Binding-site contacts:
Ligand atom C8 contacts residue PHE328 of chain 1.A at 3.9 Å (hydrophobic).
Ligand atom N5 contacts residue LEU174 of chain 1.A at 3.8 Å.
Ligand atom N1 contacts residue GLU122 of chain 1.A at 4.0 Å.
Ligand atom N4 contacts residue ASP185 of chain 1.A at 3.1 Å (salt-bridge).
Ligand atom C3 contacts residue LEU174 of chain 1.A at 3.6 Å (hydrophobic).
Ligand atom C5 contacts residue THR184 of chain 1.A at 3.9 Å.
Ligand atom N1 contacts residue LEU174 of chain 1.A at 3.8 Å.
Ligand atom N3 contacts residue LYS73 of chain 1.A at 3.2 Å (salt-bridge).
Ligand atom C3 contacts residue ALA71 of chain 1.A at 3.6 Å (hydrophobic).
Ligand atom C18 contacts residue LYS73 of chain 1.A at 3.8 Å.
Ligand atom N4 contacts residue LYS169 of chain 1.A at 4.0 Å.
Ligand atom C5 contacts residue ALA71 of chain 1.A at 3.8 Å (hydrophobic).
Ligand atom N1 contacts residue TYR123 of chain 1.A at 3.3 Å.
Ligand atom N5 contacts residue ALA71 of chain 1.A at 3.4 Å.
Ligand atom C4 contacts residue GLU122 of chain 1.A at 3.6 Å.
Ligand atom C23 contacts residue ASN172 of chain 1.A at 3.6 Å.
Ligand atom N1 contacts residue ALA71 of chain 1.A at 3.7 Å.
Ligand atom C1 contacts residue THR184 of chain 1.A at 3.9 Å.
Ligand atom C8 contacts residue ALA71 of chain 1.A at 3.8 Å (hydrophobic).
Ligand atom C4 contacts residue ALA71 of chain 1.A at 3.3 Å (hydrophobic).
Ligand atom C21 contacts residue THR184 of chain 1.A at 3.8 Å.
Ligand atom C4 contacts residue LEU174 of chain 1.A at 3.7 Å (hydrophobic).
Ligand atom C24 contacts residue ASN172 of chain 1.A at 3.9 Å.
Ligand atom C20 contacts residue THR184 of chain 1.A at 3.9 Å.
Ligand atom N3 contacts residue ASP185 of chain 1.A at 4.0 Å.
Ligand atom N5 contacts residue TYR123 of chain 1.A at 3.4 Å.
Ligand atom C8 contacts residue LEU174 of chain 1.A at 3.7 Å (hydrophobic).
Ligand atom C19 contacts residue LYS73 of chain 1.A at 3.9 Å.
Ligand atom C6 contacts residue THR184 of chain 1.A at 3.6 Å.
Ligand atom N5 contacts residue GLU122 of chain 1.A at 2.9 Å (salt-bridge).
Ligand atom N5 contacts residue VAL124 of chain 1.A at 3.1 Å (h-bond).
Ligand atom C15 contacts residue VAL58 of chain 1.A at 3.7 Å (hydrophobic).
Ligand atom C6 contacts residue MET121 of chain 1.A at 3.7 Å (hydrophobic).
Ligand atom N1 contacts residue VAL124 of chain 1.A at 2.9 Å (h-bond).
Ligand atom N4 contacts residue ASN172 of chain 1.A at 2.6 Å (h-bond).
Ligand atom O1 contacts residue ASP185 of chain 1.A at 3.5 Å (salt-bridge).
Ligand atom C18 contacts residue ASP185 of chain 1.A at 3.6 Å.
Ligand atom C10 contacts residue GLY56 of chain 1.A at 3.5 Å.
Ligand atom C16 contacts residue ASP185 of chain 1.A at 3.8 Å.
Ligand atom C5 contacts residue GLU122 of chain 1.A at 3.8 Å.

Sequence of chain 1.A:
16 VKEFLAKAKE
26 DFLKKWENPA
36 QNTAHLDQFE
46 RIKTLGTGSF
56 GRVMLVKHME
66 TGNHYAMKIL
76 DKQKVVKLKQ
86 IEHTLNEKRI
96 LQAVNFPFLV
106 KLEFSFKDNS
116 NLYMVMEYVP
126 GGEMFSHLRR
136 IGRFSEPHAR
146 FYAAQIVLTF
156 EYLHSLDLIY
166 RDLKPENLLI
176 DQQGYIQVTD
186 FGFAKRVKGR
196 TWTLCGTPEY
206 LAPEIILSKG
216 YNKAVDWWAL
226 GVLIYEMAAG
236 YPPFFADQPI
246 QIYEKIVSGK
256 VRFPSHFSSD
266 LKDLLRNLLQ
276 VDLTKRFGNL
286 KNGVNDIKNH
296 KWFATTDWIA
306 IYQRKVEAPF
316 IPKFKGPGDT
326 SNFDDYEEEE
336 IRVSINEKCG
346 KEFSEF

The protein below binds the small molecule below.
Small molecule (SMILES): N[C@H](COc1cncc(-c2ccc3[nH]ncc3c2)c1)CC1=C2C=CC=CC2N=C1